A protein and the small-molecule ligand that binds it are described below.
Small molecule (SMILES): COc1ccc(O[C@@H](C)C(=O)Nc2ccc(I)cc2)cc1

Sequence of chain 4.A:
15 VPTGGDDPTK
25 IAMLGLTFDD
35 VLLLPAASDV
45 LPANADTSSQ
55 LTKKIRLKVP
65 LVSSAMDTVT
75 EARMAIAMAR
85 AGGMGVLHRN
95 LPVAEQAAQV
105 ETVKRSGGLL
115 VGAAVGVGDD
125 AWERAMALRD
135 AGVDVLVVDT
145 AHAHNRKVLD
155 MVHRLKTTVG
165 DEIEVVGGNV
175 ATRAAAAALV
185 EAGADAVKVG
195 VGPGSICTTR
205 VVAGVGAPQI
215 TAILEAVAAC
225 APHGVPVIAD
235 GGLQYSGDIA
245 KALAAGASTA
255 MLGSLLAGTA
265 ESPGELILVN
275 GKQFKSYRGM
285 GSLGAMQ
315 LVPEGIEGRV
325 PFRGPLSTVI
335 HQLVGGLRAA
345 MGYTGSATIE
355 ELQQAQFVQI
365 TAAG

Binding-site contacts:
Ligand atom C20 contacts residue GLY285 of chain 4.A at 3.7 Å.
Ligand atom C06 contacts residue GLY285 of chain 4.A at 3.9 Å.
Ligand atom C04 contacts residue ALA145 of chain 4.A at 3.8 Å (hydrophobic).
Ligand atom C09 contacts residue VAL316 of chain 4.A at 3.7 Å (hydrophobic).
Ligand atom C14 contacts residue GLU318 of chain 4.A at 3.2 Å.
Ligand atom C08 contacts residue GLU318 of chain 4.A at 3.6 Å.
Ligand atom C16 contacts residue PRO46 of chain 2.A at 4.1 Å (hydrophobic).
Ligand atom C13 contacts residue ALA145 of chain 4.A at 3.8 Å (hydrophobic).
Ligand atom C03 contacts residue IMP1 of chain 4.B at 3.4 Å.
Ligand atom C20 contacts residue IMP1 of chain 4.B at 4.0 Å.
Ligand atom N12 contacts residue TYR347 of chain 2.A at 3.9 Å.
Ligand atom C05 contacts residue TYR347 of chain 2.A at 4.2 Å (hydrophobic).
Ligand atom C15 contacts residue ALA343 of chain 2.A at 4.1 Å (hydrophobic).
Ligand atom O11 contacts residue ALA145 of chain 4.A at 3.7 Å.
Ligand atom C20 contacts residue MET284 of chain 4.A at 4.1 Å (hydrophobic).
Ligand atom C09 contacts residue MET290 of chain 4.A at 4.2 Å (hydrophobic).
Ligand atom C19 contacts residue ALA145 of chain 4.A at 3.8 Å (hydrophobic).
Ligand atom C15 contacts residue TYR347 of chain 2.A at 3.6 Å (hydrophobic).
Ligand atom C15 contacts residue PRO46 of chain 2.A at 4.2 Å (hydrophobic).
Ligand atom C05 contacts residue IMP1 of chain 4.B at 3.8 Å.
Ligand atom I17 contacts residue PRO46 of chain 2.A at 4.2 Å.
Ligand atom C10 contacts residue ALA145 of chain 4.A at 4.0 Å (hydrophobic).
Ligand atom N12 contacts residue ALA145 of chain 4.A at 4.1 Å.
Ligand atom O07 contacts residue GLY285 of chain 4.A at 3.4 Å.
Ligand atom C14 contacts residue TYR347 of chain 2.A at 3.4 Å (hydrophobic).
Ligand atom C13 contacts residue TYR347 of chain 2.A at 3.9 Å (hydrophobic).
Ligand atom C10 contacts residue GLU318 of chain 4.A at 3.6 Å.
Ligand atom C05 contacts residue GLU318 of chain 4.A at 4.1 Å.
Ligand atom N12 contacts residue GLU318 of chain 4.A at 2.6 Å (salt-bridge).
Ligand atom C09 contacts residue GLU318 of chain 4.A at 3.9 Å.
Ligand atom C04 contacts residue IMP1 of chain 4.B at 3.3 Å.
Ligand atom C06 contacts residue IMP1 of chain 4.B at 4.1 Å.
Ligand atom C05 contacts residue ALA145 of chain 4.A at 3.8 Å (hydrophobic).
Ligand atom I17 contacts residue VAL44 of chain 2.A at 4.0 Å.
Ligand atom I17 contacts residue GLY346 of chain 2.A at 3.6 Å.
Ligand atom C21 contacts residue IMP1 of chain 4.B at 3.7 Å.
Ligand atom I17 contacts residue TYR347 of chain 2.A at 4.2 Å.
Ligand atom C13 contacts residue GLU318 of chain 4.A at 3.4 Å.
Ligand atom C01 contacts residue IMP1 of chain 4.B at 3.7 Å.
Ligand atom O02 contacts residue IMP1 of chain 4.B at 3.1 Å.

Sequence of chain 2.A:
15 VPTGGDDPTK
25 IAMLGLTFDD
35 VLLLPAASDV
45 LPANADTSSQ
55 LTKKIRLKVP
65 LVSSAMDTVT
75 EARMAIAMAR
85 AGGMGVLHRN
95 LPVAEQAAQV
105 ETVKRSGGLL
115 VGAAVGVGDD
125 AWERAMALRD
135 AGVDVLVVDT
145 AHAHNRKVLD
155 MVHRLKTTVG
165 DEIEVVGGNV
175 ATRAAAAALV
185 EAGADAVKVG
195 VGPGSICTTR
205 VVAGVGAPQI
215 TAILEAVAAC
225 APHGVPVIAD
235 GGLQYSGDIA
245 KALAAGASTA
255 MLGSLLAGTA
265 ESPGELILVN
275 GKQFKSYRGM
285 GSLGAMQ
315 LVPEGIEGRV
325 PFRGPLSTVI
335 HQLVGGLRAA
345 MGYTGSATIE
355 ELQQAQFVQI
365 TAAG